Sequence of chain 1.C:
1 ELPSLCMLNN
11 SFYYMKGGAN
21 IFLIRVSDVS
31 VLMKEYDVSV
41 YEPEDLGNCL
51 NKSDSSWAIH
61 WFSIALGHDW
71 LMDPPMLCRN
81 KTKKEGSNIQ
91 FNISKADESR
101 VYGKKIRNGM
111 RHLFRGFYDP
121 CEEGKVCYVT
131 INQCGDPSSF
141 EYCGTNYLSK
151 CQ

The protein below binds the small molecule below.
Small molecule (SMILES): CC(=O)N[C@@H]1[C@@H](O)[C@H](O)[C@@H](CO)O[C@H]1O

Binding-site contacts:
Ligand atom N2 contacts residue ASN51 of chain 1.C at 2.9 Å (h-bond).
Ligand atom C4 contacts residue ASN51 of chain 1.C at 4.2 Å.
Ligand atom C3 contacts residue LYS83 of chain 1.C at 3.3 Å.
Ligand atom C8 contacts residue LYS81 of chain 1.C at 3.8 Å.
Ligand atom N2 contacts residue LYS81 of chain 1.C at 2.8 Å (salt-bridge).
Ligand atom O7 contacts residue ASN51 of chain 1.C at 3.1 Å (h-bond).
Ligand atom C7 contacts residue ASN51 of chain 1.C at 3.2 Å.
Ligand atom N2 contacts residue LYS83 of chain 1.C at 4.2 Å.
Ligand atom O3 contacts residue GLY86 of chain 1.C at 4.5 Å.
Ligand atom C2 contacts residue ASN51 of chain 1.C at 2.4 Å.
Ligand atom C1 contacts residue ASN51 of chain 1.C at 1.4 Å.
Ligand atom C1 contacts residue LYS81 of chain 1.C at 3.5 Å.
Ligand atom O4 contacts residue LYS83 of chain 1.C at 4.1 Å.
Ligand atom C4 contacts residue LYS83 of chain 1.C at 4.3 Å.
Ligand atom C8 contacts residue ASP136 of chain 1.C at 3.6 Å.
Ligand atom C7 contacts residue ASP136 of chain 1.C at 3.9 Å.
Ligand atom C3 contacts residue ASN51 of chain 1.C at 3.8 Å.
Ligand atom C2 contacts residue LYS81 of chain 1.C at 3.3 Å.
Ligand atom C5 contacts residue ASN51 of chain 1.C at 3.7 Å.
Ligand atom C7 contacts residue SER87 of chain 1.C at 4.5 Å.
Ligand atom O7 contacts residue ASP136 of chain 1.C at 3.4 Å (salt-bridge).
Ligand atom C2 contacts residue LYS83 of chain 1.C at 4.4 Å.
Ligand atom O5 contacts residue ASN51 of chain 1.C at 2.4 Å (h-bond).
Ligand atom C8 contacts residue CYS49 of chain 1.C at 4.0 Å (hydrophobic).
Ligand atom C8 contacts residue GLY86 of chain 1.C at 4.1 Å.
Ligand atom C8 contacts residue LEU50 of chain 1.C at 4.5 Å (hydrophobic).
Ligand atom O4 contacts residue LYS84 of chain 1.C at 4.3 Å.
Ligand atom C7 contacts residue LYS81 of chain 1.C at 3.8 Å.
Ligand atom O3 contacts residue LYS83 of chain 1.C at 2.7 Å (salt-bridge).
Ligand atom C8 contacts residue ASN51 of chain 1.C at 4.1 Å.
Ligand atom O3 contacts residue LYS81 of chain 1.C at 4.0 Å.
Ligand atom C8 contacts residue SER87 of chain 1.C at 3.6 Å.
Ligand atom C3 contacts residue LYS81 of chain 1.C at 3.3 Å.
Ligand atom O3 contacts residue LYS84 of chain 1.C at 3.7 Å.